Binding-site contacts:
Ligand atom C4 contacts residue ASN576 of chain 1.A at 4.3 Å.
Ligand atom C1 contacts residue ASN576 of chain 1.A at 1.4 Å.
Ligand atom C6 contacts residue ASP283 of chain 1.A at 4.0 Å.
Ligand atom C3 contacts residue ASN576 of chain 1.A at 3.8 Å.
Ligand atom O5 contacts residue ASN576 of chain 1.A at 2.4 Å (h-bond).
Ligand atom C7 contacts residue ASN576 of chain 1.A at 4.0 Å.
Ligand atom O6 contacts residue LYS284 of chain 1.A at 4.3 Å.
Ligand atom O6 contacts residue ASP283 of chain 1.A at 4.3 Å.
Ligand atom N2 contacts residue ASN576 of chain 1.A at 2.9 Å (h-bond).
Ligand atom C6 contacts residue ASN576 of chain 1.A at 4.5 Å.
Ligand atom C5 contacts residue ASN576 of chain 1.A at 3.7 Å.
Ligand atom C2 contacts residue ASN576 of chain 1.A at 2.5 Å.

A protein and the small-molecule ligand that binds it are described below.
Small molecule (SMILES): CC(=O)N[C@@H]1[C@@H](O)[C@H](O)[C@@H](CO)O[C@H]1O

Sequence of chain 1.A:
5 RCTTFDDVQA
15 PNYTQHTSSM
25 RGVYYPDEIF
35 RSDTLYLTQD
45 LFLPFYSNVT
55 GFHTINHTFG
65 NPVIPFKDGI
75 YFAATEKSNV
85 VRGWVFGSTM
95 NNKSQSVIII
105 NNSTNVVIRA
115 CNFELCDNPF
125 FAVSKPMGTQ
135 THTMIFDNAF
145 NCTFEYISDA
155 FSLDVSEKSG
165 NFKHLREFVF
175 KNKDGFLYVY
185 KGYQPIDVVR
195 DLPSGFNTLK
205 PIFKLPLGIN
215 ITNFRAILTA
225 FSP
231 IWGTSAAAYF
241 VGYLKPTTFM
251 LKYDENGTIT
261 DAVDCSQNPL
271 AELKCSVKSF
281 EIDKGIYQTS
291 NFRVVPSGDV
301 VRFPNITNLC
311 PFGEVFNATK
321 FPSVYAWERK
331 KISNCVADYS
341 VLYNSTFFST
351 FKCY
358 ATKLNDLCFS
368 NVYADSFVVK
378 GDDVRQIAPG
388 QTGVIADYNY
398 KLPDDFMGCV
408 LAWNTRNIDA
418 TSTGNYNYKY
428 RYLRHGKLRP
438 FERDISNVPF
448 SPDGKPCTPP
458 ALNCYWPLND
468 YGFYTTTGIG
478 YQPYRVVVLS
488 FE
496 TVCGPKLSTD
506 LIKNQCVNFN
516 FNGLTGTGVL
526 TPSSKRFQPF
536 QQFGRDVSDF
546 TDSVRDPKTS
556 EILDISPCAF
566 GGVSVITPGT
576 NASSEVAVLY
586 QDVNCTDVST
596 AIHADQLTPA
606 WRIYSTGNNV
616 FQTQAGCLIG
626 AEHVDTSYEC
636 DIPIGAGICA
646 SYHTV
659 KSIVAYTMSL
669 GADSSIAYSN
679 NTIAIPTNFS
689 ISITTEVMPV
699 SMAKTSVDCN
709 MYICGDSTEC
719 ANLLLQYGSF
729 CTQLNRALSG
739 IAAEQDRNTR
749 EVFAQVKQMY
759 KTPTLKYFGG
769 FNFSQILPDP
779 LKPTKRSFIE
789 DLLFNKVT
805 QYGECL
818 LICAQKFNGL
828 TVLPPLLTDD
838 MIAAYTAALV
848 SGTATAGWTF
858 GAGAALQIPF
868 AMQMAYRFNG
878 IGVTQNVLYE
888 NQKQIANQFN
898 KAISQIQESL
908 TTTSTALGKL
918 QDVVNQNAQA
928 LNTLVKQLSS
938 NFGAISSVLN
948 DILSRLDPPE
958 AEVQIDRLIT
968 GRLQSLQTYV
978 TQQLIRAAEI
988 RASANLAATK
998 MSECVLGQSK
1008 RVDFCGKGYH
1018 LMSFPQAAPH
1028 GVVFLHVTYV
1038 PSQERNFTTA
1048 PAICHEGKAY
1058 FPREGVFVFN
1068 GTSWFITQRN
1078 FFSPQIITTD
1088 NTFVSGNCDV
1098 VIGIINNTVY